Binding-site contacts:
Ligand atom C8 contacts residue ASN278 of chain 1.A at 4.3 Å.
Ligand atom C1 contacts residue ASN291 of chain 1.A at 4.0 Å.
Ligand atom C1 contacts residue VAL290 of chain 1.A at 3.9 Å (hydrophobic).
Ligand atom N2 contacts residue VAL290 of chain 1.A at 3.5 Å (h-bond).
Ligand atom C7 contacts residue VAL290 of chain 1.A at 4.2 Å (hydrophobic).
Ligand atom O5 contacts residue ASN291 of chain 1.A at 4.0 Å.
Ligand atom C3 contacts residue ASN278 of chain 1.A at 3.8 Å.
Ligand atom C2 contacts residue ASN278 of chain 1.A at 2.5 Å.
Ligand atom C8 contacts residue GLU391 of chain 1.A at 3.7 Å.
Ligand atom C4 contacts residue ASN278 of chain 1.A at 4.2 Å.
Ligand atom C1 contacts residue ASN278 of chain 1.A at 1.4 Å.
Ligand atom C3 contacts residue VAL290 of chain 1.A at 4.3 Å (hydrophobic).
Ligand atom O5 contacts residue ASN278 of chain 1.A at 2.4 Å (h-bond).
Ligand atom N2 contacts residue ASN278 of chain 1.A at 2.9 Å (h-bond).
Ligand atom C5 contacts residue ASN278 of chain 1.A at 3.7 Å.
Ligand atom C8 contacts residue SER38 of chain 1.A at 3.8 Å.
Ligand atom C2 contacts residue VAL290 of chain 1.A at 4.1 Å (hydrophobic).
Ligand atom C5 contacts residue ASN291 of chain 1.A at 4.2 Å.
Ligand atom O7 contacts residue ASN278 of chain 1.A at 2.9 Å (h-bond).
Ligand atom C7 contacts residue ASN278 of chain 1.A at 3.1 Å.
Ligand atom C8 contacts residue VAL290 of chain 1.A at 3.9 Å (hydrophobic).

Sequence of chain 1.A:
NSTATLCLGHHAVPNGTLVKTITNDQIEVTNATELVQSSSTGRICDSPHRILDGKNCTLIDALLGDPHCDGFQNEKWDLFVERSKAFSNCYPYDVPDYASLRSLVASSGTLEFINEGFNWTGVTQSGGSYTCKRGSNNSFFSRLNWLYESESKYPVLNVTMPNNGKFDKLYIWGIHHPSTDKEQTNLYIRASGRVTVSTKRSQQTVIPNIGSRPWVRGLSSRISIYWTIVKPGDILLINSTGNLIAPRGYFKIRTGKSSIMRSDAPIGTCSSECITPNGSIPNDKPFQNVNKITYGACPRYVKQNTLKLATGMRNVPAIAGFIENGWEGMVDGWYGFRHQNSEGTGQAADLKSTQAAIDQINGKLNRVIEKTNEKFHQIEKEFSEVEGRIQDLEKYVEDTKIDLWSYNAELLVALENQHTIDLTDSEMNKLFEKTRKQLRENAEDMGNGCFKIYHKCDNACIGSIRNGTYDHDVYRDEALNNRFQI

This small molecule binds to this protein.
Small molecule (SMILES): CC(=O)N[C@H]1[C@H](O[C@H]2[C@H](O)[C@@H](NC(C)=O)CO[C@@H]2CO)O[C@H](CO)[C@@H](O)[C@@H]1O